Sequence of chain 1.A:
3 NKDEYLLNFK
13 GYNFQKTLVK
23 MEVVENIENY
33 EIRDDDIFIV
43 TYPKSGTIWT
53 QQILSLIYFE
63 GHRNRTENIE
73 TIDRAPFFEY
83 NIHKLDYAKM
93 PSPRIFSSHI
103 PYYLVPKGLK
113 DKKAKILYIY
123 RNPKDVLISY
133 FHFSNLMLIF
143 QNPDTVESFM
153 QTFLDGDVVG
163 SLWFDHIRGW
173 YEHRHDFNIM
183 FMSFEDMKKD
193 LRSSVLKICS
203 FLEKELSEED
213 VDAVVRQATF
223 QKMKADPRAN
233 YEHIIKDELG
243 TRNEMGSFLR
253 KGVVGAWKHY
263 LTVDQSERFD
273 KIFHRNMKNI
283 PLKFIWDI

Binding-site contacts:
Ligand atom N6 contacts residue MET225 of chain 1.A at 3.4 Å (h-bond).
Ligand atom C2 contacts residue PHE222 of chain 1.A at 3.6 Å (hydrophobic).
Ligand atom P2 contacts residue LYS46 of chain 1.A at 3.6 Å.
Ligand atom O3' contacts residue SER131 of chain 1.A at 3.4 Å (h-bond).
Ligand atom C2 contacts residue TRP51 of chain 1.A at 3.4 Å (hydrophobic).
Ligand atom C6 contacts residue TRP51 of chain 1.A at 3.3 Å (hydrophobic).
Ligand atom O2' contacts residue GLY254 of chain 1.A at 3.4 Å (h-bond).
Ligand atom O4P contacts residue SER47 of chain 1.A at 3.0 Å (h-bond).
Ligand atom O2' contacts residue LEU251 of chain 1.A at 3.6 Å.
Ligand atom O1P contacts residue SER131 of chain 1.A at 2.5 Å (h-bond).
Ligand atom C8 contacts residue LEU251 of chain 1.A at 3.6 Å (hydrophobic).
Ligand atom C5' contacts residue LYS46 of chain 1.A at 3.5 Å.
Ligand atom O6P contacts residue LYS46 of chain 1.A at 2.9 Å (salt-bridge).
Ligand atom O5P contacts residue ILE50 of chain 1.A at 2.8 Å (h-bond).
Ligand atom N3 contacts residue TRP51 of chain 1.A at 3.6 Å.
Ligand atom N7 contacts residue MET225 of chain 1.A at 3.4 Å.
Ligand atom O4P contacts residue THR49 of chain 1.A at 2.6 Å (h-bond).
Ligand atom P2 contacts residue THR49 of chain 1.A at 3.4 Å.
Ligand atom N1 contacts residue PHE222 of chain 1.A at 3.5 Å.
Ligand atom O3P contacts residue ARG252 of chain 1.A at 3.6 Å.
Ligand atom O3P contacts residue LYS253 of chain 1.A at 3.0 Å (salt-bridge).
Ligand atom N1 contacts residue TRP51 of chain 1.A at 3.3 Å.
Ligand atom N6 contacts residue ALA220 of chain 1.A at 2.8 Å (h-bond).
Ligand atom O3P contacts residue GLY254 of chain 1.A at 2.7 Å (h-bond).
Ligand atom N7 contacts residue TRP51 of chain 1.A at 3.6 Å.
Ligand atom N3 contacts residue PHE222 of chain 1.A at 3.6 Å.
Ligand atom O3' contacts residue ARG123 of chain 1.A at 3.0 Å (salt-bridge).
Ligand atom O5P contacts residue THR49 of chain 1.A at 3.0 Å (h-bond).
Ligand atom O4P contacts residue LYS46 of chain 1.A at 3.1 Å (salt-bridge).
Ligand atom O5' contacts residue LYS46 of chain 1.A at 3.6 Å.
Ligand atom O5' contacts residue GLY48 of chain 1.A at 3.3 Å (h-bond).
Ligand atom O1P contacts residue ARG252 of chain 1.A at 3.4 Å (salt-bridge).
Ligand atom N3 contacts residue PHE186 of chain 1.A at 3.6 Å.
Ligand atom O6P contacts residue PHE250 of chain 1.A at 3.2 Å.
Ligand atom O4P contacts residue GLY48 of chain 1.A at 3.0 Å (h-bond).
Ligand atom O2' contacts residue ARG252 of chain 1.A at 3.6 Å (salt-bridge).
Ligand atom P1 contacts residue SER131 of chain 1.A at 3.4 Å.
Ligand atom N7 contacts residue LEU251 of chain 1.A at 3.6 Å.
Ligand atom N6 contacts residue TRP51 of chain 1.A at 3.1 Å (h-bond).
Ligand atom O2P contacts residue ARG123 of chain 1.A at 2.9 Å (salt-bridge).

The protein below binds the small molecule below.
Small molecule (SMILES): Nc1ncnc2c1ncn2[C@@H]1O[C@H](COP(=O)(O)O)[C@@H](OP(=O)(O)O)[C@H]1O